Binding-site contacts:
Ligand atom C2 contacts residue ASN788 of chain 1.A at 2.5 Å.
Ligand atom C5 contacts residue ASN788 of chain 1.A at 3.7 Å.
Ligand atom O7 contacts residue ASN1148 of chain 1.A at 4.4 Å.
Ligand atom C3 contacts residue ASN788 of chain 1.A at 3.8 Å.
Ligand atom N2 contacts residue ASN788 of chain 1.A at 2.9 Å (h-bond).
Ligand atom C8 contacts residue THR787 of chain 1.A at 4.4 Å.
Ligand atom C1 contacts residue ASN788 of chain 1.A at 1.4 Å.
Ligand atom C4 contacts residue ASN788 of chain 1.A at 4.2 Å.
Ligand atom O5 contacts residue ASN788 of chain 1.A at 2.4 Å (h-bond).
Ligand atom C7 contacts residue ASN788 of chain 1.A at 3.3 Å.
Ligand atom C1 contacts residue ASN1148 of chain 1.A at 4.4 Å.
Ligand atom C8 contacts residue ASN788 of chain 1.A at 4.1 Å.
Ligand atom O7 contacts residue ASN788 of chain 1.A at 3.3 Å (h-bond).

Sequence of chain 1.A:
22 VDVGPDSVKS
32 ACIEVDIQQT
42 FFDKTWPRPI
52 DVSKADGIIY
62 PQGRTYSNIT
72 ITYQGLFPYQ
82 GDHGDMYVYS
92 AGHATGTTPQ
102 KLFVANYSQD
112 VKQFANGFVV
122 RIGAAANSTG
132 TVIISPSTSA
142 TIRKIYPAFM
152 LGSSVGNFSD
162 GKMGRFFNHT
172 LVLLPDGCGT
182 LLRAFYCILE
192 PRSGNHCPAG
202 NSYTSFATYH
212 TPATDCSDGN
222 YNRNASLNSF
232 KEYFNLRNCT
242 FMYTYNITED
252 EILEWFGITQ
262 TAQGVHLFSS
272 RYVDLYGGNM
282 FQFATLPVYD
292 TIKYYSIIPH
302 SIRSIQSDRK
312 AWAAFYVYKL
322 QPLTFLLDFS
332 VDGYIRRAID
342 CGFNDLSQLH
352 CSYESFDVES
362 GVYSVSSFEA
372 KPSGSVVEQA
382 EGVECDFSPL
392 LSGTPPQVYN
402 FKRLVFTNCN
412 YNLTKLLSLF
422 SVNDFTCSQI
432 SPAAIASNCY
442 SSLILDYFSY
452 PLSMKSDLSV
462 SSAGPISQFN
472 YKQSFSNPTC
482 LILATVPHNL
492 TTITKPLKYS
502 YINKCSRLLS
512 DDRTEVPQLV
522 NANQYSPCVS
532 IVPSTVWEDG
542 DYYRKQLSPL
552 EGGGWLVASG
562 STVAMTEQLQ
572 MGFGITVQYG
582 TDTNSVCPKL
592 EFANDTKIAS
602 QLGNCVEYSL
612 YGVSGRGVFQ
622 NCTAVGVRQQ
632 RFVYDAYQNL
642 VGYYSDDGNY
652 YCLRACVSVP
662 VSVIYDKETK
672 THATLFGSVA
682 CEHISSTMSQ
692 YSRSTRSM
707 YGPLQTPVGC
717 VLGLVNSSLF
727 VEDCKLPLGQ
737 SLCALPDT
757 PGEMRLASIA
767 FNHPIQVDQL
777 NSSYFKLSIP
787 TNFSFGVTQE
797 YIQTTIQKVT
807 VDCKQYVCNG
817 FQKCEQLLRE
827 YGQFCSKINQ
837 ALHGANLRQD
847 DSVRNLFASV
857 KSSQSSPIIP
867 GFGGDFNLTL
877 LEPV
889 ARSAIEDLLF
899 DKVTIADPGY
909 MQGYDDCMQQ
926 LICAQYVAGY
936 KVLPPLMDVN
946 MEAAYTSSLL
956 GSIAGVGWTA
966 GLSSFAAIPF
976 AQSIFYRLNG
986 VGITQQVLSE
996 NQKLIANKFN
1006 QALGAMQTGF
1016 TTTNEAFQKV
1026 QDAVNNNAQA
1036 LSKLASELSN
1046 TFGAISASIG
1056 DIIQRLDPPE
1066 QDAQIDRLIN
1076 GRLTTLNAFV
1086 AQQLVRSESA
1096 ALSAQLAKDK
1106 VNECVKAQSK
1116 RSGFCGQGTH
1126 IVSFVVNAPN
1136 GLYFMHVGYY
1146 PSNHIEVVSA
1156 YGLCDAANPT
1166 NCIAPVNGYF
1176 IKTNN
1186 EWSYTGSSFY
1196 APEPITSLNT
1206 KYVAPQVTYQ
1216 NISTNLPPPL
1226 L

The protein below binds the small molecule below.
Small molecule (SMILES): CC(=O)N[C@@H]1[C@@H](O)[C@H](O)[C@@H](CO)O[C@H]1O